Sequence of chain 1.A:
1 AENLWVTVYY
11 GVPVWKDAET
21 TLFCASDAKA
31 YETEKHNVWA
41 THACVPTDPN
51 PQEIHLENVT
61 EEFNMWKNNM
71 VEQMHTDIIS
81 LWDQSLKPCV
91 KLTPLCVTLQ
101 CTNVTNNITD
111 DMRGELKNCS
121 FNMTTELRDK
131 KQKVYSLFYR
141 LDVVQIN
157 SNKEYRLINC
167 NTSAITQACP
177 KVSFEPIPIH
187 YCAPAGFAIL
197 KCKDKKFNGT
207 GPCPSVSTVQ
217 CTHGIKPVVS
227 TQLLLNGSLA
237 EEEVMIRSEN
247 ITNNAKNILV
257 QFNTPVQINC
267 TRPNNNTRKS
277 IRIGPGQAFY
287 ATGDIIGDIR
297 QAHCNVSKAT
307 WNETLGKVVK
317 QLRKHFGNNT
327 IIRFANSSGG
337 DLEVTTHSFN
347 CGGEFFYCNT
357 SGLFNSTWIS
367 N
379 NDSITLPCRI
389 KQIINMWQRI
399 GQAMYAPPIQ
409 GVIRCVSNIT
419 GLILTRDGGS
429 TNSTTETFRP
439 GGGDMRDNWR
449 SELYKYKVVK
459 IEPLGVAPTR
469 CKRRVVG

Binding-site contacts:
Ligand atom O6 contacts residue ARG412 of chain 1.A at 4.0 Å.
Ligand atom O6 contacts residue ASN265 of chain 1.A at 4.4 Å.
Ligand atom C8 contacts residue SER381 of chain 1.A at 3.6 Å.
Ligand atom C5 contacts residue GLN263 of chain 1.A at 4.0 Å.
Ligand atom C8 contacts residue GLN263 of chain 1.A at 4.3 Å.
Ligand atom C7 contacts residue ASN265 of chain 1.A at 3.5 Å.
Ligand atom C2 contacts residue ASN265 of chain 1.A at 2.5 Å.
Ligand atom O7 contacts residue ASN301 of chain 1.A at 4.3 Å.
Ligand atom C8 contacts residue ASN265 of chain 1.A at 4.0 Å.
Ligand atom C3 contacts residue GLN263 of chain 1.A at 4.3 Å.
Ligand atom O7 contacts residue ASN265 of chain 1.A at 3.5 Å (h-bond).
Ligand atom O7 contacts residue SER381 of chain 1.A at 4.2 Å.
Ligand atom O5 contacts residue ASN265 of chain 1.A at 2.3 Å (h-bond).
Ligand atom N2 contacts residue ASN265 of chain 1.A at 3.0 Å (h-bond).
Ligand atom C4 contacts residue ASN265 of chain 1.A at 4.2 Å.
Ligand atom C1 contacts residue GLN263 of chain 1.A at 4.3 Å.
Ligand atom C2 contacts residue GLN263 of chain 1.A at 4.4 Å.
Ligand atom N2 contacts residue GLN263 of chain 1.A at 3.9 Å.
Ligand atom C5 contacts residue ASN265 of chain 1.A at 3.6 Å.
Ligand atom C8 contacts residue VAL302 of chain 1.A at 4.2 Å (hydrophobic).
Ligand atom O5 contacts residue VAL414 of chain 1.A at 3.8 Å.
Ligand atom C1 contacts residue VAL414 of chain 1.A at 4.0 Å (hydrophobic).
Ligand atom C8 contacts residue SER303 of chain 1.A at 3.6 Å.
Ligand atom C3 contacts residue ASN265 of chain 1.A at 3.8 Å.
Ligand atom C8 contacts residue ASN301 of chain 1.A at 3.9 Å.
Ligand atom O6 contacts residue VAL414 of chain 1.A at 4.1 Å.
Ligand atom C1 contacts residue ASN265 of chain 1.A at 1.4 Å.
Ligand atom C5 contacts residue VAL414 of chain 1.A at 4.5 Å (hydrophobic).
Ligand atom C7 contacts residue SER381 of chain 1.A at 4.4 Å.

The protein below binds the small molecule below.
Small molecule (SMILES): CC(=O)N[C@H]1[C@H](O[C@H]2[C@H](O)[C@@H](NC(C)=O)CO[C@@H]2CO)O[C@H](CO)[C@@H](O[C@@H]2O[C@H](CO)[C@@H](O)[C@H](O)[C@@H]2O)[C@@H]1O